Binding-site contacts:
Ligand atom C contacts residue PHE88 of chain 1.A at 3.6 Å (hydrophobic).
Ligand atom C1 contacts residue PHE88 of chain 1.A at 3.5 Å (hydrophobic).
Ligand atom N contacts residue PRO33 of chain 1.A at 2.8 Å (h-bond).
Ligand atom C2 contacts residue ASN89 of chain 1.A at 3.7 Å.
Ligand atom C6 contacts residue ILE95 of chain 1.A at 4.1 Å (hydrophobic).
Ligand atom C2 contacts residue ILE95 of chain 1.A at 4.4 Å (hydrophobic).
Ligand atom C5 contacts residue VAL43 of chain 1.A at 4.4 Å (hydrophobic).
Ligand atom C3 contacts residue ILE95 of chain 1.A at 3.7 Å (hydrophobic).
Ligand atom S contacts residue 54T1 of chain 1.C at 4.0 Å.
Ligand atom N1 contacts residue ILE95 of chain 1.A at 4.2 Å.
Ligand atom C2 contacts residue VAL38 of chain 1.A at 4.1 Å (hydrophobic).
Ligand atom C contacts residue VAL43 of chain 1.A at 4.2 Å (hydrophobic).
Ligand atom C4 contacts residue 54T1 of chain 1.C at 3.3 Å.
Ligand atom N1 contacts residue ASN89 of chain 1.A at 3.5 Å (h-bond).
Ligand atom CL contacts residue VAL43 of chain 1.A at 4.2 Å.
Ligand atom S contacts residue ILE95 of chain 1.A at 4.1 Å.
Ligand atom N contacts residue VAL38 of chain 1.A at 4.1 Å.
Ligand atom C3 contacts residue VAL38 of chain 1.A at 4.2 Å (hydrophobic).
Ligand atom C3 contacts residue 54T1 of chain 1.C at 4.1 Å.
Ligand atom S contacts residue VAL38 of chain 1.A at 3.9 Å.
Ligand atom C6 contacts residue ASN89 of chain 1.A at 4.5 Å.
Ligand atom C6 contacts residue VAL38 of chain 1.A at 3.7 Å (hydrophobic).
Ligand atom S contacts residue PRO33 of chain 1.A at 3.3 Å (h-bond).
Ligand atom C contacts residue ASN89 of chain 1.A at 3.9 Å.
Ligand atom N1 contacts residue VAL38 of chain 1.A at 3.8 Å.
Ligand atom N1 contacts residue TYR46 of chain 1.A at 4.5 Å.
Ligand atom C4 contacts residue ILE95 of chain 1.A at 3.7 Å (hydrophobic).
Ligand atom CL contacts residue 54T1 of chain 1.C at 3.6 Å.
Ligand atom N contacts residue PHE34 of chain 1.A at 3.5 Å.
Ligand atom C1 contacts residue TYR46 of chain 1.A at 4.1 Å (hydrophobic).
Ligand atom C6 contacts residue PRO33 of chain 1.A at 3.4 Å (hydrophobic).
Ligand atom C5 contacts residue 54T1 of chain 1.C at 3.9 Å.
Ligand atom C1 contacts residue ASN89 of chain 1.A at 3.5 Å.
Ligand atom C5 contacts residue ILE95 of chain 1.A at 4.2 Å (hydrophobic).

Sequence of chain 1.A:
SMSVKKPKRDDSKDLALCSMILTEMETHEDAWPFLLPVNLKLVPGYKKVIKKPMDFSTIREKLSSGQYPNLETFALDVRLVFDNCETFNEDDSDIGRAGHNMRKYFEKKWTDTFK

The small molecule below binds the protein below.
Small molecule (SMILES): Nc1nc2ccc(Cl)cc2s1